This small molecule binds to this protein.
Small molecule (SMILES): OC[C@H]1O[C@@H](O[C@H]2[C@H](O)[C@@H](O)[C@@H](O)O[C@@H]2CO)[C@H](O)[C@@H](O)[C@H]1O

Binding-site contacts:
Ligand atom C3 contacts residue TYR125 of chain 1.D at 3.6 Å (hydrophobic).
Ligand atom O2 contacts residue ASN127 of chain 1.D at 3.6 Å (h-bond).
Ligand atom O3 contacts residue GLY103 of chain 1.D at 3.4 Å.
Ligand atom O3 contacts residue GLY214 of chain 1.D at 3.9 Å.
Ligand atom O2 contacts residue LEU212 of chain 1.D at 3.6 Å.
Ligand atom C3 contacts residue SER211 of chain 1.D at 3.8 Å.
Ligand atom O6 contacts residue TYR125 of chain 1.D at 3.9 Å.
Ligand atom C3 contacts residue ASN127 of chain 1.D at 3.4 Å.
Ligand atom O2 contacts residue GLY213 of chain 1.D at 3.4 Å (h-bond).
Ligand atom O3 contacts residue LEU212 of chain 1.D at 4.1 Å.
Ligand atom O4 contacts residue ASP83 of chain 1.D at 2.5 Å (salt-bridge).
Ligand atom C6 contacts residue GLY214 of chain 1.D at 3.7 Å.
Ligand atom C5 contacts residue SER211 of chain 1.D at 3.8 Å.
Ligand atom O3 contacts residue ASN127 of chain 1.D at 3.0 Å (h-bond).
Ligand atom C6 contacts residue ASP80 of chain 1.D at 3.8 Å.
Ligand atom C5 contacts residue TYR125 of chain 1.D at 3.7 Å (hydrophobic).
Ligand atom O1 contacts residue LEU212 of chain 1.D at 4.0 Å.
Ligand atom O5 contacts residue SER211 of chain 1.D at 3.1 Å (h-bond).
Ligand atom O6 contacts residue ASP80 of chain 1.D at 3.0 Å (salt-bridge).
Ligand atom O2 contacts residue GLU129 of chain 1.D at 4.0 Å.
Ligand atom O4 contacts residue SER211 of chain 1.D at 2.8 Å (h-bond).
Ligand atom O3 contacts residue GLY104 of chain 1.D at 2.8 Å (h-bond).
Ligand atom C1 contacts residue SER211 of chain 1.D at 3.9 Å.
Ligand atom C6 contacts residue TYR125 of chain 1.D at 3.9 Å (hydrophobic).
Ligand atom C6 contacts residue SER211 of chain 1.D at 3.9 Å.
Ligand atom O4 contacts residue ALA82 of chain 1.D at 3.7 Å.
Ligand atom C3 contacts residue GLY213 of chain 1.D at 4.0 Å.
Ligand atom C2 contacts residue SER211 of chain 1.D at 4.1 Å.
Ligand atom C2 contacts residue ASN127 of chain 1.D at 4.0 Å.
Ligand atom C4 contacts residue TYR125 of chain 1.D at 3.6 Å (hydrophobic).
Ligand atom C4 contacts residue ASP83 of chain 1.D at 3.3 Å.
Ligand atom O3 contacts residue SER211 of chain 1.D at 3.0 Å (h-bond).
Ligand atom O3 contacts residue TYR125 of chain 1.D at 4.1 Å.
Ligand atom C3 contacts residue LEU212 of chain 1.D at 4.0 Å (hydrophobic).
Ligand atom C4 contacts residue SER211 of chain 1.D at 3.8 Å.
Ligand atom O4 contacts residue SER211 of chain 1.D at 3.8 Å.
Ligand atom O4 contacts residue GLY214 of chain 1.D at 3.9 Å.
Ligand atom O3 contacts residue GLY213 of chain 1.D at 3.4 Å (h-bond).
Ligand atom O3 contacts residue ASP83 of chain 1.D at 2.5 Å (salt-bridge).
Ligand atom C3 contacts residue ASP83 of chain 1.D at 3.4 Å.

Sequence of chain 1.D:
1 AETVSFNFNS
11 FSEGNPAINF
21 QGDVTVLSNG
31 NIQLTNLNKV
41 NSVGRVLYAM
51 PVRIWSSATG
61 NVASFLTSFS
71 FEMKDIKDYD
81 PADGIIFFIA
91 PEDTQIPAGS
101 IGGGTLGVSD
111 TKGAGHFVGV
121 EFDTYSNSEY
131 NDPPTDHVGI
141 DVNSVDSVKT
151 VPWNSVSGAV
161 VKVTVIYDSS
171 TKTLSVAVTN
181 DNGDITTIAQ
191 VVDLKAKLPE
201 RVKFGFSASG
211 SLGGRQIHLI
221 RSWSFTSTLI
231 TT